Sequence of chain 2.B:
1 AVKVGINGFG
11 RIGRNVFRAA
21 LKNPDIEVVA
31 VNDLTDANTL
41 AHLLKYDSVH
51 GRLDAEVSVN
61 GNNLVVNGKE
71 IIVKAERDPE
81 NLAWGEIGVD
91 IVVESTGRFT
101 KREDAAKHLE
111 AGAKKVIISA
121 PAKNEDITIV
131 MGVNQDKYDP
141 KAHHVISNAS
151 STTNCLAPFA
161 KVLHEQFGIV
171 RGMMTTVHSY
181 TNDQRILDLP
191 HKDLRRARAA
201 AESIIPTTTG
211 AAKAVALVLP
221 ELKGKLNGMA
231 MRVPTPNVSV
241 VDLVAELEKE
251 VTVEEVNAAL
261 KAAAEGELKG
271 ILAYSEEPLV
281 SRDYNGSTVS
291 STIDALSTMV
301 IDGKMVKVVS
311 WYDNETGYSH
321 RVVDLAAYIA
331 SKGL

Binding-site contacts:
Ligand atom C3 contacts residue HIS178 of chain 2.B at 4.2 Å.
Ligand atom C1 contacts residue HIS178 of chain 2.B at 3.1 Å.
Ligand atom O2 contacts residue SER151 of chain 2.B at 3.6 Å.
Ligand atom O1 contacts residue SER151 of chain 2.B at 2.4 Å (h-bond).
Ligand atom O3P contacts residue ARG196 of chain 2.B at 3.4 Å (salt-bridge).
Ligand atom O4P contacts residue NAD1 of chain 2.G at 3.0 Å (h-bond).
Ligand atom C1 contacts residue THR152 of chain 2.B at 3.3 Å.
Ligand atom O1P contacts residue ARG232 of chain 2.B at 4.0 Å.
Ligand atom O3P contacts residue ARG232 of chain 2.B at 4.3 Å.
Ligand atom C1 contacts residue SER151 of chain 2.B at 3.5 Å.
Ligand atom O4P contacts residue ASP183 of chain 2.B at 3.9 Å.
Ligand atom P contacts residue THR181 of chain 2.B at 3.9 Å.
Ligand atom C1 contacts residue SER150 of chain 2.B at 4.5 Å.
Ligand atom P contacts residue ARG232 of chain 2.B at 3.8 Å.
Ligand atom O1 contacts residue ASN314 of chain 2.B at 4.3 Å.
Ligand atom P contacts residue ASP183 of chain 2.B at 4.0 Å.
Ligand atom O4P contacts residue THR181 of chain 2.B at 3.8 Å.
Ligand atom C2 contacts residue HIS178 of chain 2.B at 4.2 Å.
Ligand atom C2 contacts residue SER150 of chain 2.B at 4.1 Å.
Ligand atom O2 contacts residue SER150 of chain 2.B at 4.0 Å.
Ligand atom O1P contacts residue NAD1 of chain 2.G at 3.2 Å (h-bond).
Ligand atom C3 contacts residue ARG232 of chain 2.B at 3.5 Å.
Ligand atom C2 contacts residue SER151 of chain 2.B at 4.4 Å.
Ligand atom P contacts residue ARG196 of chain 2.B at 4.0 Å.
Ligand atom O2P contacts residue ASP183 of chain 2.B at 3.8 Å.
Ligand atom P contacts residue NAD1 of chain 2.G at 3.5 Å.
Ligand atom O3P contacts residue ASP183 of chain 2.B at 4.0 Å.
Ligand atom O2 contacts residue NAD1 of chain 2.G at 3.3 Å.
Ligand atom O1 contacts residue HIS178 of chain 2.B at 2.6 Å (h-bond).
Ligand atom C3 contacts residue NAD1 of chain 2.G at 4.5 Å.
Ligand atom O3P contacts residue NAD1 of chain 2.G at 3.7 Å.
Ligand atom O1 contacts residue NAD1 of chain 2.G at 4.3 Å.
Ligand atom O2P contacts residue ARG232 of chain 2.B at 2.6 Å (salt-bridge).
Ligand atom O1 contacts residue THR152 of chain 2.B at 3.4 Å (h-bond).
Ligand atom O2P contacts residue ARG196 of chain 2.B at 3.5 Å (salt-bridge).
Ligand atom O1 contacts residue TYR312 of chain 2.B at 4.4 Å.
Ligand atom O2P contacts residue THR181 of chain 2.B at 2.8 Å (h-bond).

The small molecule below binds the protein below.
Small molecule (SMILES): O=C[C@H](O)COP(=O)(O)O